The protein below binds the small molecule below.
Small molecule (SMILES): CC(=O)N[C@@H]1[C@@H](O)[C@H](O)[C@@H](CO)O[C@H]1O

Sequence of chain 6.A:
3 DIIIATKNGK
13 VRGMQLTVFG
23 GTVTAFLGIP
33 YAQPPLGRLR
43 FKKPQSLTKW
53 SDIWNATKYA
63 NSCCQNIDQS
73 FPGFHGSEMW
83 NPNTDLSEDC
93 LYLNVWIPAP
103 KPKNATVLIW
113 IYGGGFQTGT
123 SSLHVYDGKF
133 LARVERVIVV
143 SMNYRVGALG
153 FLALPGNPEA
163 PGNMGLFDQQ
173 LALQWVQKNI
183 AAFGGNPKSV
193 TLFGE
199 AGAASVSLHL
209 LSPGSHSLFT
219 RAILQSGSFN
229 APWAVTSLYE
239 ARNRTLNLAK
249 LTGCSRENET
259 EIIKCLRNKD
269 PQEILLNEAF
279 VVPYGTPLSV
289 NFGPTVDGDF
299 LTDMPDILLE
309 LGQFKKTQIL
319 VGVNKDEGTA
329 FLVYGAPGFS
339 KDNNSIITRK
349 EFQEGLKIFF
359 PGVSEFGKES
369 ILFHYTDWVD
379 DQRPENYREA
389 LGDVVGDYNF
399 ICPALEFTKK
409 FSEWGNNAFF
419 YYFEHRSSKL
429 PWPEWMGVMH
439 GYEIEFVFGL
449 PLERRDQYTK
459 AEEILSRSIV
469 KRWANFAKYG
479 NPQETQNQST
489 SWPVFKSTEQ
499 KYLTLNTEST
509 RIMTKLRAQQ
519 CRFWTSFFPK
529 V

Binding-site contacts:
Ligand atom C8 contacts residue LYS469 of chain 6.A at 4.0 Å.
Ligand atom C1 contacts residue ASN485 of chain 6.A at 1.4 Å.
Ligand atom C7 contacts residue ARG465 of chain 6.A at 4.0 Å.
Ligand atom C3 contacts residue ASN485 of chain 6.A at 3.7 Å.
Ligand atom O7 contacts residue ASN485 of chain 6.A at 3.3 Å (h-bond).
Ligand atom O5 contacts residue ASN485 of chain 6.A at 2.4 Å (h-bond).
Ligand atom C2 contacts residue ASN485 of chain 6.A at 2.3 Å.
Ligand atom O3 contacts residue ARG465 of chain 6.A at 4.1 Å.
Ligand atom C5 contacts residue ASN485 of chain 6.A at 3.7 Å.
Ligand atom C7 contacts residue GLU482 of chain 6.A at 4.2 Å.
Ligand atom C8 contacts residue ARG465 of chain 6.A at 3.9 Å.
Ligand atom C4 contacts residue ASN485 of chain 6.A at 4.2 Å.
Ligand atom C8 contacts residue GLU482 of chain 6.A at 4.0 Å.
Ligand atom O7 contacts residue ARG465 of chain 6.A at 3.6 Å.
Ligand atom C8 contacts residue ASN485 of chain 6.A at 4.4 Å.
Ligand atom O7 contacts residue GLU482 of chain 6.A at 4.4 Å.
Ligand atom C7 contacts residue ASN485 of chain 6.A at 3.2 Å.
Ligand atom N2 contacts residue ASN485 of chain 6.A at 2.7 Å (h-bond).